Binding-site contacts:
Ligand atom O12 contacts residue PRO269 of chain 1.A at 2.9 Å.
Ligand atom N32 contacts residue VAL386 of chain 1.A at 3.8 Å.
Ligand atom N21 contacts residue VAL386 of chain 1.A at 2.9 Å (h-bond).
Ligand atom C8 contacts residue LYS337 of chain 1.A at 3.9 Å.
Ligand atom C30 contacts residue VAL386 of chain 1.A at 3.0 Å (hydrophobic).
Ligand atom C11 contacts residue PRO269 of chain 1.A at 3.3 Å (hydrophobic).
Ligand atom C20 contacts residue ILE383 of chain 1.A at 3.5 Å (hydrophobic).
Ligand atom O12 contacts residue ASP340 of chain 1.A at 3.7 Å.
Ligand atom C5 contacts residue ILE461 of chain 1.A at 3.8 Å (hydrophobic).
Ligand atom N21 contacts residue PRO385 of chain 1.A at 3.3 Å.
Ligand atom C10 contacts residue LEU262 of chain 1.A at 3.6 Å (hydrophobic).
Ligand atom C31 contacts residue VAL386 of chain 1.A at 3.5 Å (hydrophobic).
Ligand atom O9 contacts residue ILE461 of chain 1.A at 3.5 Å.
Ligand atom C10 contacts residue ILE335 of chain 1.A at 2.9 Å (hydrophobic).
Ligand atom C3 contacts residue ILE461 of chain 1.A at 3.9 Å (hydrophobic).
Ligand atom C19 contacts residue VAL386 of chain 1.A at 3.7 Å (hydrophobic).
Ligand atom C23 contacts residue LEU451 of chain 1.A at 3.7 Å (hydrophobic).
Ligand atom C27 contacts residue LEU451 of chain 1.A at 3.8 Å (hydrophobic).
Ligand atom C18 contacts residue ASP462 of chain 1.A at 3.2 Å.
Ligand atom C2 contacts residue ILE461 of chain 1.A at 3.6 Å (hydrophobic).
Ligand atom C20 contacts residue TYR371 of chain 1.A at 3.4 Å (hydrophobic).
Ligand atom C4 contacts residue ILE461 of chain 1.A at 3.6 Å (hydrophobic).
Ligand atom C20 contacts residue PRO385 of chain 1.A at 3.8 Å (hydrophobic).
Ligand atom N22 contacts residue ILE335 of chain 1.A at 3.9 Å.
Ligand atom N29 contacts residue VAL386 of chain 1.A at 2.4 Å (h-bond).
Ligand atom C27 contacts residue VAL386 of chain 1.A at 3.6 Å (hydrophobic).
Ligand atom O12 contacts residue LYS337 of chain 1.A at 2.7 Å (salt-bridge).
Ligand atom C7 contacts residue ILE461 of chain 1.A at 3.3 Å (hydrophobic).
Ligand atom C6 contacts residue ILE461 of chain 1.A at 3.4 Å (hydrophobic).
Ligand atom C30 contacts residue ALA389 of chain 1.A at 3.3 Å (hydrophobic).
Ligand atom C4 contacts residue ILE383 of chain 1.A at 3.6 Å (hydrophobic).
Ligand atom C34 contacts residue ASN388 of chain 1.A at 3.6 Å.
Ligand atom C9 contacts residue ILE335 of chain 1.A at 3.8 Å (hydrophobic).
Ligand atom O35 contacts residue ALA389 of chain 1.A at 3.3 Å (h-bond).
Ligand atom C8 contacts residue PRO269 of chain 1.A at 3.3 Å (hydrophobic).
Ligand atom C33 contacts residue ASN388 of chain 1.A at 3.8 Å.
Ligand atom C20 contacts residue GLU384 of chain 1.A at 3.6 Å.
Ligand atom C11 contacts residue LYS337 of chain 1.A at 2.7 Å.
Ligand atom C19 contacts residue PRO385 of chain 1.A at 3.7 Å (hydrophobic).
Ligand atom C20 contacts residue VAL386 of chain 1.A at 3.9 Å (hydrophobic).

Sequence of chain 1.A:
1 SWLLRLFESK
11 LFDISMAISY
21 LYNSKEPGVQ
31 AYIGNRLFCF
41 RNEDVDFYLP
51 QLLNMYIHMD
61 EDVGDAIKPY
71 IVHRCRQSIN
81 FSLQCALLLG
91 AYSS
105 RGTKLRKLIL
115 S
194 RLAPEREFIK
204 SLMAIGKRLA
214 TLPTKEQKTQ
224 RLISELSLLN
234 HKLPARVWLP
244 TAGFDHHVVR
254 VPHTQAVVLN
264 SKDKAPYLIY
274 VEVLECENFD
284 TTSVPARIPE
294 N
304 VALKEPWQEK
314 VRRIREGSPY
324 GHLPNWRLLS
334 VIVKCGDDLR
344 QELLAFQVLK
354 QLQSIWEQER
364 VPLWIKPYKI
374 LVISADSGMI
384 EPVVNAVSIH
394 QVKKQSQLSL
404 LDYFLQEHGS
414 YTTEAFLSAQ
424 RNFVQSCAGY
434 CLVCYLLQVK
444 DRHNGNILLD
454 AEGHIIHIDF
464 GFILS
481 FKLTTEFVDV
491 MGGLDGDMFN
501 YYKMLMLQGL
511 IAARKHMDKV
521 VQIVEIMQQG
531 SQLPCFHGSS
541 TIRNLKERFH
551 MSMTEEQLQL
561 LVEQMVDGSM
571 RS

The small molecule below binds the protein below.
Small molecule (SMILES): CC[C@H](CO)NS(=O)(=O)c1cc(-c2c(C)nc3c(NCCNC(C)=O)cc(Cl)nn23)ccc1OC